Sequence of chain 25.C:
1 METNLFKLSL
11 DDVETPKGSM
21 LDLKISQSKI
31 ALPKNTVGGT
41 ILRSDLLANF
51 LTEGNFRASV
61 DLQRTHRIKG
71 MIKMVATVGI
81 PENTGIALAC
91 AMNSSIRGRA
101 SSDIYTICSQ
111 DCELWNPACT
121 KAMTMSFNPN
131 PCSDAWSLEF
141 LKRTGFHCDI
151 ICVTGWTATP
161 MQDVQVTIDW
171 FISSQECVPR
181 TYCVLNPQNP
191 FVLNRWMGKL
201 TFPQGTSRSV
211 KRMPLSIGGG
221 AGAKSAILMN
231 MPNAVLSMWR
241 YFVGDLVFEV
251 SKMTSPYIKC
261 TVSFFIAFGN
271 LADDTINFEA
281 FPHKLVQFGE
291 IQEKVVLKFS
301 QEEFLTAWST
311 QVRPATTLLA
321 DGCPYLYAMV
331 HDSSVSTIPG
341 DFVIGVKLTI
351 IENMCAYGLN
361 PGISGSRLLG

Binding-site contacts:
Ligand atom C5 contacts residue ILE350 of chain 25.C at 3.6 Å (hydrophobic).
Ligand atom P contacts residue LYS7 of chain 20.C at 3.2 Å.
Ligand atom N6 contacts residue ILE350 of chain 25.C at 4.0 Å.
Ligand atom OP2 contacts residue LYS7 of chain 20.C at 2.6 Å (salt-bridge).
Ligand atom OP1 contacts residue ASN4 of chain 20.C at 3.5 Å.
Ligand atom OP1 contacts residue LYS7 of chain 20.C at 3.4 Å (salt-bridge).
Ligand atom P contacts residue SER126 of chain 25.C at 3.7 Å.
Ligand atom C1' contacts residue PRO190 of chain 25.C at 3.9 Å (hydrophobic).
Ligand atom O4' contacts residue MET1 of chain 20.C at 3.7 Å.
Ligand atom O3' contacts residue GLU2 of chain 20.C at 3.6 Å.
Ligand atom C4' contacts residue SER126 of chain 25.C at 3.4 Å.
Ligand atom C5' contacts residue GLU2 of chain 20.C at 3.2 Å.
Ligand atom C4' contacts residue GLU2 of chain 20.C at 3.5 Å.
Ligand atom OP1 contacts residue THR124 of chain 25.C at 3.8 Å.
Ligand atom O5' contacts residue LYS7 of chain 20.C at 3.4 Å (salt-bridge).
Ligand atom C4' contacts residue THR124 of chain 25.C at 3.6 Å.
Ligand atom OP1 contacts residue THR3 of chain 20.C at 2.9 Å (h-bond).
Ligand atom OP1 contacts residue SER126 of chain 25.C at 2.8 Å (h-bond).
Ligand atom N6 contacts residue THR349 of chain 25.C at 3.9 Å.
Ligand atom C1' contacts residue ARG180 of chain 25.C at 3.7 Å.
Ligand atom C5' contacts residue THR124 of chain 25.C at 3.5 Å.
Ligand atom O2' contacts residue SER126 of chain 25.C at 3.6 Å (h-bond).
Ligand atom O3' contacts residue SER126 of chain 25.C at 3.3 Å.
Ligand atom C4 contacts residue VAL192 of chain 25.C at 3.9 Å (hydrophobic).
Ligand atom C2 contacts residue VAL192 of chain 25.C at 3.7 Å (hydrophobic).
Ligand atom N7 contacts residue ILE350 of chain 25.C at 3.8 Å.
Ligand atom O2' contacts residue MET1 of chain 20.C at 3.2 Å (h-bond).
Ligand atom O4' contacts residue ARG180 of chain 25.C at 4.0 Å.
Ligand atom O2' contacts residue MET125 of chain 25.C at 3.6 Å.
Ligand atom O3' contacts residue THR3 of chain 20.C at 3.8 Å.
Ligand atom N3 contacts residue ARG180 of chain 25.C at 4.0 Å.
Ligand atom C4' contacts residue MET1 of chain 20.C at 3.9 Å (hydrophobic).
Ligand atom C6 contacts residue ILE350 of chain 25.C at 3.8 Å (hydrophobic).
Ligand atom O2' contacts residue ARG180 of chain 25.C at 3.9 Å.
Ligand atom C2 contacts residue ARG180 of chain 25.C at 3.6 Å.
Ligand atom O4' contacts residue PRO190 of chain 25.C at 3.2 Å.
Ligand atom OP1 contacts residue THR124 of chain 25.C at 4.0 Å.
Ligand atom P contacts residue THR3 of chain 20.C at 3.9 Å.
Ligand atom C5' contacts residue SER126 of chain 25.C at 3.9 Å.
Ligand atom N3 contacts residue VAL192 of chain 25.C at 3.4 Å.

Sequence of chain 20.C:
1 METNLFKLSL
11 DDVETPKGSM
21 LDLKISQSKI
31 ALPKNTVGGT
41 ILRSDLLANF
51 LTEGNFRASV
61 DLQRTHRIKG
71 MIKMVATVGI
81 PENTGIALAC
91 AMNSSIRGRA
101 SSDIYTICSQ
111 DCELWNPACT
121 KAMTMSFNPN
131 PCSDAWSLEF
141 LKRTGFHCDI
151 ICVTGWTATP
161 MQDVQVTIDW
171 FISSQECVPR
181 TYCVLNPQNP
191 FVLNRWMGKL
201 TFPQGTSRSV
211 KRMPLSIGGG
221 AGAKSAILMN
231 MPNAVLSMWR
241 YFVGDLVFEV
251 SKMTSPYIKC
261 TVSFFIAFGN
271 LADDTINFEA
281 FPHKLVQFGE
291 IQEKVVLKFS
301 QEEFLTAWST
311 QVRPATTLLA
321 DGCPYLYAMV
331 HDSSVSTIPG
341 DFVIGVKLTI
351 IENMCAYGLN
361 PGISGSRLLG

A small-molecule ligand and the protein it binds are described below.
Small molecule (SMILES): Nc1ccn([C@@H]2O[C@H](CO[P](=O)(O)O[C@H]3[C@@H](O)[C@H](n4ccc(=O)[nH]c4=O)O[C@@H]3CO[P](=O)(O)O[C@H]3[C@@H](O)[C@H](n4ccc(N)nc4=O)O[C@@H]3CO[P](=O)(O)O[C@H]3[C@@H](O)[C@H](n4ccc(=O)[nH]c4=O)O[C@@H]3CO[P](=O)(O)O[C@H]3[C@@H](O)[C@H](n4cnc5c(=O)nc(N)[nH]c54)O[C@@H]3CO[P](=O)(O)O[C@H]3[C@@H](O)[C@H](n4cnc5c(N)ncnc54)O[C@@H]3CO)[C@@H](O)[C@H]2O)c(=O)n1